Sequence of chain 2.A:
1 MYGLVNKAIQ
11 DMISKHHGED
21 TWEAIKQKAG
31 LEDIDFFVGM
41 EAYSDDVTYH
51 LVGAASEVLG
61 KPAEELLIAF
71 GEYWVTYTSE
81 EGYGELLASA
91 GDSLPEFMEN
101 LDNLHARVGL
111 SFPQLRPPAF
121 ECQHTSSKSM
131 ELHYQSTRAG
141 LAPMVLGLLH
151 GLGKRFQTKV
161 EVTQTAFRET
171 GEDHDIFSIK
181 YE

Binding-site contacts:
Ligand atom CBL contacts residue TRP74 of chain 1.A at 3.4 Å (hydrophobic).
Ligand atom OAC contacts residue SER136 of chain 1.A at 3.1 Å (h-bond).
Ligand atom OBH contacts residue TRP74 of chain 1.A at 3.2 Å (h-bond).
Ligand atom CAW contacts residue TRP74 of chain 1.A at 3.4 Å (hydrophobic).
Ligand atom OAD contacts residue TYR2 of chain 1.A at 2.9 Å (h-bond).
Ligand atom CAJ contacts residue SER111 of chain 1.A at 2.9 Å.
Ligand atom OAC contacts residue ARG138 of chain 1.A at 2.7 Å (salt-bridge).
Ligand atom OAB contacts residue ARG138 of chain 1.A at 2.8 Å (salt-bridge).
Ligand atom CAK contacts residue PHE112 of chain 1.A at 3.2 Å (hydrophobic).
Ligand atom CAG contacts residue SER111 of chain 1.A at 3.3 Å.
Ligand atom CAG contacts residue MET40 of chain 1.A at 3.5 Å (hydrophobic).
Ligand atom OAA contacts residue SER136 of chain 1.A at 2.6 Å (h-bond).
Ligand atom CBF contacts residue TRP74 of chain 1.A at 3.4 Å (hydrophobic).
Ligand atom CAJ contacts residue TYR83 of chain 1.A at 3.1 Å (hydrophobic).
Ligand atom CAY contacts residue VAL108 of chain 1.A at 3.5 Å (hydrophobic).
Ligand atom CAE contacts residue SER111 of chain 1.A at 3.4 Å.
Ligand atom CBJ contacts residue SER136 of chain 1.A at 3.2 Å.
Ligand atom OAD contacts residue MET1 of chain 1.A at 3.2 Å.
Ligand atom CBC contacts residue HIS105 of chain 1.A at 3.3 Å.
Ligand atom CBP contacts residue ARG138 of chain 1.A at 3.5 Å.
Ligand atom CAI contacts residue PHE97 of chain 1.A at 3.6 Å (hydrophobic).
Ligand atom CAE contacts residue MET40 of chain 1.A at 3.2 Å (hydrophobic).
Ligand atom OAA contacts residue PRO118 of chain 1.A at 3.6 Å.
Ligand atom CAF contacts residue MET40 of chain 1.A at 3.5 Å (hydrophobic).
Ligand atom CAK contacts residue TYR2 of chain 1.A at 3.5 Å (hydrophobic).
Ligand atom CAF contacts residue TYR83 of chain 1.A at 3.5 Å (hydrophobic).
Ligand atom CAR contacts residue TYR83 of chain 1.A at 3.3 Å (hydrophobic).
Ligand atom CAG contacts residue PHE112 of chain 1.A at 3.2 Å (hydrophobic).
Ligand atom CAF contacts residue SER111 of chain 1.A at 3.1 Å.
Ligand atom CAP contacts residue LEU148 of chain 1.A at 3.4 Å (hydrophobic).
Ligand atom OAB contacts residue ARG116 of chain 1.A at 2.8 Å (salt-bridge).
Ligand atom CAH contacts residue LEU148 of chain 1.A at 3.6 Å (hydrophobic).
Ligand atom OAA contacts residue TYR134 of chain 1.A at 2.7 Å (h-bond).
Ligand atom CAS contacts residue VAL108 of chain 1.A at 3.5 Å (hydrophobic).
Ligand atom CBN contacts residue SER111 of chain 1.A at 3.0 Å.
Ligand atom CAX contacts residue TYR83 of chain 1.A at 3.4 Å (hydrophobic).
Ligand atom CAT contacts residue ARG138 of chain 1.A at 3.4 Å.
Ligand atom CBK contacts residue ARG138 of chain 1.A at 3.3 Å.
Ligand atom CAK contacts residue SER111 of chain 1.A at 3.3 Å.
Ligand atom CAO contacts residue TRP74 of chain 1.A at 3.3 Å (hydrophobic).

Sequence of chain 1.A:
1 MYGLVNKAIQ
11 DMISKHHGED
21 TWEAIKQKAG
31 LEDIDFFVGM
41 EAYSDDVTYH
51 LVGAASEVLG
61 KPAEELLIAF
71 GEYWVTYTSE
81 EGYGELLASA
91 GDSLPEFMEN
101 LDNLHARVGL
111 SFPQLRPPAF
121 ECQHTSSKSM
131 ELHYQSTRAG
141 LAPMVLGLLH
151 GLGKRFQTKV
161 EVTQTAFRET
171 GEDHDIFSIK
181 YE

This small molecule binds to this protein.
Small molecule (SMILES): O=C(O)CCCCN(CCc1ccccc1OCc1ccc(-c2ccc(Oc3ccccc3)cc2)cc1)Cc1ccc(C(=O)O)cc1